Sequence of chain 1.B:
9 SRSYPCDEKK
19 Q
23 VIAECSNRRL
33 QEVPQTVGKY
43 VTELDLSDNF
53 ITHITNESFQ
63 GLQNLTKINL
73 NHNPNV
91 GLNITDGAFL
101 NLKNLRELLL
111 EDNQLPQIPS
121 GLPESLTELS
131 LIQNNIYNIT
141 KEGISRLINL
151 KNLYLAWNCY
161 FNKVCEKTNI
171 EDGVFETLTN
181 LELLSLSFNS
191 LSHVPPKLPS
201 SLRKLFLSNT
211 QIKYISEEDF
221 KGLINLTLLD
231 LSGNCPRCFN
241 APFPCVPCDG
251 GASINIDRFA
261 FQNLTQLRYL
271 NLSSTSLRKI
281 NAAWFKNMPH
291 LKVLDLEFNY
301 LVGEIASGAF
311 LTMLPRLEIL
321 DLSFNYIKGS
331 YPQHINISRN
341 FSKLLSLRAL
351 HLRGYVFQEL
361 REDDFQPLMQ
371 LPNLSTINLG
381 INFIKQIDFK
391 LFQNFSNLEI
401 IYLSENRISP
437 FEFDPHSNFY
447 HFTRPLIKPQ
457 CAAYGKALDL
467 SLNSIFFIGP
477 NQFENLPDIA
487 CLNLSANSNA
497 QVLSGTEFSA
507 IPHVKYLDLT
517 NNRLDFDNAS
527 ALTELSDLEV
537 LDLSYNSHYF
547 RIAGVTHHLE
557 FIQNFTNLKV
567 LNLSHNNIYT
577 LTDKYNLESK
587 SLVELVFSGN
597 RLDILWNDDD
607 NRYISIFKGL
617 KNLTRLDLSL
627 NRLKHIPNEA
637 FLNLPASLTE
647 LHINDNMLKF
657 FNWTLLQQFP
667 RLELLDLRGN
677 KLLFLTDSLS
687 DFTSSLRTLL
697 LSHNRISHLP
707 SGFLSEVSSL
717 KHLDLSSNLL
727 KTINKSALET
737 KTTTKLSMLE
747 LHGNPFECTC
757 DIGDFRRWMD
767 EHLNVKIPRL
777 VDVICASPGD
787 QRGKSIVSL

A protein and the small-molecule ligand that binds it are described below.
Small molecule (SMILES): CC(=O)N[C@@H]1[C@@H](O)[C@H](O)[C@@H](CO)O[C@H]1O

Binding-site contacts:
Ligand atom C1 contacts residue ASN524 of chain 1.B at 1.4 Å.
Ligand atom C6 contacts residue SER500 of chain 1.B at 3.7 Å.
Ligand atom O5 contacts residue SER500 of chain 1.B at 3.2 Å.
Ligand atom C5 contacts residue ASN524 of chain 1.B at 3.6 Å.
Ligand atom O7 contacts residue ASN524 of chain 1.B at 3.5 Å (h-bond).
Ligand atom O6 contacts residue SER500 of chain 1.B at 4.3 Å.
Ligand atom C5 contacts residue SER500 of chain 1.B at 3.8 Å.
Ligand atom C7 contacts residue ASN524 of chain 1.B at 3.1 Å.
Ligand atom C2 contacts residue ASN524 of chain 1.B at 2.4 Å.
Ligand atom C8 contacts residue ALA525 of chain 1.B at 3.5 Å (hydrophobic).
Ligand atom C8 contacts residue ASP523 of chain 1.B at 4.4 Å.
Ligand atom C1 contacts residue SER500 of chain 1.B at 4.0 Å.
Ligand atom C3 contacts residue ASN524 of chain 1.B at 3.8 Å.
Ligand atom C4 contacts residue ASN524 of chain 1.B at 4.2 Å.
Ligand atom C8 contacts residue ASN524 of chain 1.B at 3.7 Å.
Ligand atom N2 contacts residue ASN524 of chain 1.B at 2.8 Å (h-bond).
Ligand atom O5 contacts residue ASN524 of chain 1.B at 2.3 Å (h-bond).